Sequence of chain 1.D:
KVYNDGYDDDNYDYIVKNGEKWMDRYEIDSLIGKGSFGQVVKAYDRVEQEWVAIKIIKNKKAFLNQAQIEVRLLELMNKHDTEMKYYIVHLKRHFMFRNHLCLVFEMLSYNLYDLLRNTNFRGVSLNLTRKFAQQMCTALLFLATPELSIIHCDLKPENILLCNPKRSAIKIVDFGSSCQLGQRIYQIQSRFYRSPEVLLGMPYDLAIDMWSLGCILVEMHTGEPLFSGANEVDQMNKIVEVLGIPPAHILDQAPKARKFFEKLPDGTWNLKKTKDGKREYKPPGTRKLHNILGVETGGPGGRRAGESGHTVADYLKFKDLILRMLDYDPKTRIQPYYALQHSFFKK

Binding-site contacts:
Ligand atom C21 contacts residue VAL98 of chain 1.D at 3.9 Å (hydrophobic).
Ligand atom O14 contacts residue ASN120 of chain 1.D at 2.6 Å (h-bond).
Ligand atom C10 contacts residue LEU170 of chain 1.D at 3.8 Å (hydrophobic).
Ligand atom C12 contacts residue GLU167 of chain 1.D at 3.9 Å.
Ligand atom O18 contacts residue ALA62 of chain 1.D at 3.9 Å.
Ligand atom C01 contacts residue ASP183 of chain 1.D at 3.9 Å.
Ligand atom C01 contacts residue PHE46 of chain 1.D at 3.3 Å (hydrophobic).
Ligand atom O18 contacts residue LEU117 of chain 1.D at 2.9 Å (h-bond).
Ligand atom C15 contacts residue LEU170 of chain 1.D at 4.1 Å (hydrophobic).
Ligand atom C21 contacts residue ALA62 of chain 1.D at 4.1 Å (hydrophobic).
Ligand atom C19 contacts residue LEU117 of chain 1.D at 2.9 Å (hydrophobic).
Ligand atom C04 contacts residue PHE114 of chain 1.D at 3.8 Å (hydrophobic).
Ligand atom C04 contacts residue ASP183 of chain 1.D at 3.4 Å.
Ligand atom C16 contacts residue LEU170 of chain 1.D at 3.6 Å (hydrophobic).
Ligand atom N13 contacts residue GLU167 of chain 1.D at 3.0 Å (salt-bridge).
Ligand atom C19 contacts residue LEU170 of chain 1.D at 4.0 Å (hydrophobic).
Ligand atom C04 contacts residue LYS64 of chain 1.D at 3.5 Å.
Ligand atom C07 contacts residue VAL182 of chain 1.D at 4.1 Å (hydrophobic).
Ligand atom C21 contacts residue PHE114 of chain 1.D at 3.5 Å (hydrophobic).
Ligand atom N03 contacts residue LYS64 of chain 1.D at 3.0 Å (salt-bridge).
Ligand atom C05 contacts residue VAL182 of chain 1.D at 4.0 Å (hydrophobic).
Ligand atom N03 contacts residue ASP183 of chain 1.D at 3.3 Å (salt-bridge).
Ligand atom C17 contacts residue ALA62 of chain 1.D at 3.7 Å (hydrophobic).
Ligand atom O18 contacts residue MET116 of chain 1.D at 3.7 Å.
Ligand atom C19 contacts residue MET116 of chain 1.D at 3.9 Å (hydrophobic).
Ligand atom C17 contacts residue LEU170 of chain 1.D at 3.9 Å (hydrophobic).
Ligand atom C17 contacts residue GLU115 of chain 1.D at 4.0 Å.
Ligand atom C02 contacts residue LYS64 of chain 1.D at 3.9 Å.
Ligand atom C05 contacts residue PHE114 of chain 1.D at 3.5 Å (hydrophobic).
Ligand atom C21 contacts residue GLU115 of chain 1.D at 3.7 Å.
Ligand atom C02 contacts residue ASP183 of chain 1.D at 4.1 Å.
Ligand atom C04 contacts residue GLU79 of chain 1.D at 3.8 Å.
Ligand atom C06 contacts residue VAL182 of chain 1.D at 3.9 Å (hydrophobic).
Ligand atom N13 contacts residue ASN120 of chain 1.D at 3.8 Å.
Ligand atom C20 contacts residue LEU117 of chain 1.D at 3.9 Å (hydrophobic).
Ligand atom C12 contacts residue ASN120 of chain 1.D at 3.5 Å.
Ligand atom C09 contacts residue VAL49 of chain 1.D at 4.0 Å (hydrophobic).
Ligand atom C17 contacts residue LEU117 of chain 1.D at 3.9 Å (hydrophobic).
Ligand atom C20 contacts residue GLU115 of chain 1.D at 3.0 Å.
Ligand atom C20 contacts residue ALA62 of chain 1.D at 3.6 Å (hydrophobic).

A small-molecule ligand and the protein it binds are described below.
Small molecule (SMILES): COc1ccc2c3ccnc(C)c3n(CCCC(N)=O)c2c1